Sequence of chain 1.C:
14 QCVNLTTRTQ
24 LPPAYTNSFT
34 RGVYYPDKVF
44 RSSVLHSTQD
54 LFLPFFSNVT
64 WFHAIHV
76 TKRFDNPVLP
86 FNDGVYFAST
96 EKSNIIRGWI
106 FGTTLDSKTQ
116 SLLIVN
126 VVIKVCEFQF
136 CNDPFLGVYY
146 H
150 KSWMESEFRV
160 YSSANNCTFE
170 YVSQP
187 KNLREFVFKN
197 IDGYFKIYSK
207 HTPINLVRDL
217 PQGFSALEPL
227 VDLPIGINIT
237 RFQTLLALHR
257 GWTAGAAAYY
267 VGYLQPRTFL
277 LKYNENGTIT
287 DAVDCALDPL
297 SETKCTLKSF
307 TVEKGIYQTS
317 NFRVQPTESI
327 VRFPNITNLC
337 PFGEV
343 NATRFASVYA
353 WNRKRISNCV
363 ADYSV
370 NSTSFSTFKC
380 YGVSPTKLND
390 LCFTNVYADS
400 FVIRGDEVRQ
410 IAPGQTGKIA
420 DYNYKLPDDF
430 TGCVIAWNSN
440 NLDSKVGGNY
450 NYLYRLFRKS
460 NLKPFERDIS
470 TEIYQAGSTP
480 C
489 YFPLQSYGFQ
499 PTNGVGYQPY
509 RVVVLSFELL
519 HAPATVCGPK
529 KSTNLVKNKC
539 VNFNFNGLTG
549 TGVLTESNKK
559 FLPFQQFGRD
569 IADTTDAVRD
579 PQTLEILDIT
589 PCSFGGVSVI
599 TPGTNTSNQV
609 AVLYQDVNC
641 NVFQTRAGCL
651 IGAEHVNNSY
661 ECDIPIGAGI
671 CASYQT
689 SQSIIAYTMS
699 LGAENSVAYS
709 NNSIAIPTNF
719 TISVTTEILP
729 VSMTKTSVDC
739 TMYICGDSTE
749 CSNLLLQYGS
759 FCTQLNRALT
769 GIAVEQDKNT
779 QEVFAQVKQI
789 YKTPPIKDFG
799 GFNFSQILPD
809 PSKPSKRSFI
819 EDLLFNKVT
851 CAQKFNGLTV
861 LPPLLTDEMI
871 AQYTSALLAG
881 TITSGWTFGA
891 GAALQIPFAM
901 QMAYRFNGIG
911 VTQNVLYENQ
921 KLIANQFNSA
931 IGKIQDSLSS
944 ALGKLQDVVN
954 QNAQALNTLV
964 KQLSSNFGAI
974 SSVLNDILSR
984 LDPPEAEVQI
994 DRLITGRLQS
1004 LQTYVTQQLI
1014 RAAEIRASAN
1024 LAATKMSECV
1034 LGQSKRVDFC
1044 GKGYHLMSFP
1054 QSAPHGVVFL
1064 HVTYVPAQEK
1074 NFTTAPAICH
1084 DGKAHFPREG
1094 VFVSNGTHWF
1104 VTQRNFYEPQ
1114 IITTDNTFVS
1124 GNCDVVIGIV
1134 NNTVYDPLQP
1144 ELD

Binding-site contacts:
Ligand atom C2 contacts residue ASN616 of chain 1.C at 2.5 Å.
Ligand atom N2 contacts residue ASN616 of chain 1.C at 3.0 Å (h-bond).
Ligand atom C8 contacts residue CYS617 of chain 1.C at 4.2 Å (hydrophobic).
Ligand atom C7 contacts residue CYS617 of chain 1.C at 4.3 Å (hydrophobic).
Ligand atom O7 contacts residue ASN616 of chain 1.C at 4.1 Å.
Ligand atom C7 contacts residue ASN616 of chain 1.C at 3.4 Å.
Ligand atom O3 contacts residue CYS617 of chain 1.C at 4.1 Å.
Ligand atom C4 contacts residue ASN616 of chain 1.C at 4.3 Å.
Ligand atom C1 contacts residue ASN616 of chain 1.C at 1.5 Å.
Ligand atom N2 contacts residue CYS617 of chain 1.C at 3.4 Å (h-bond).
Ligand atom C5 contacts residue ASN616 of chain 1.C at 3.7 Å.
Ligand atom C3 contacts residue CYS617 of chain 1.C at 4.5 Å (hydrophobic).
Ligand atom C2 contacts residue CYS617 of chain 1.C at 3.6 Å (hydrophobic).
Ligand atom C3 contacts residue ASN616 of chain 1.C at 3.9 Å.
Ligand atom C8 contacts residue ASN616 of chain 1.C at 3.6 Å.
Ligand atom O5 contacts residue ASN616 of chain 1.C at 2.4 Å (h-bond).

The small molecule below binds the protein below.
Small molecule (SMILES): CC(=O)N[C@@H]1[C@@H](O)[C@H](O)[C@@H](CO)O[C@H]1O